The small molecule below binds the protein below.
Small molecule (SMILES): CC(=O)N[C@@H]1[C@@H](O)[C@H](O)[C@@H](CO)O[C@H]1O

Binding-site contacts:
Ligand atom C4 contacts residue ASN44 of chain 1.B at 4.1 Å.
Ligand atom C3 contacts residue ASN44 of chain 1.B at 3.7 Å.
Ligand atom N2 contacts residue ASN44 of chain 1.B at 3.2 Å (h-bond).
Ligand atom C1 contacts residue ASN44 of chain 1.B at 1.4 Å.
Ligand atom O5 contacts residue ASN44 of chain 1.B at 2.4 Å (h-bond).
Ligand atom C6 contacts residue ASN44 of chain 1.B at 4.0 Å.
Ligand atom C7 contacts residue ASN44 of chain 1.B at 4.5 Å.
Ligand atom C2 contacts residue ASN44 of chain 1.B at 2.8 Å.
Ligand atom C5 contacts residue ASN44 of chain 1.B at 3.3 Å.

Sequence of chain 1.B:
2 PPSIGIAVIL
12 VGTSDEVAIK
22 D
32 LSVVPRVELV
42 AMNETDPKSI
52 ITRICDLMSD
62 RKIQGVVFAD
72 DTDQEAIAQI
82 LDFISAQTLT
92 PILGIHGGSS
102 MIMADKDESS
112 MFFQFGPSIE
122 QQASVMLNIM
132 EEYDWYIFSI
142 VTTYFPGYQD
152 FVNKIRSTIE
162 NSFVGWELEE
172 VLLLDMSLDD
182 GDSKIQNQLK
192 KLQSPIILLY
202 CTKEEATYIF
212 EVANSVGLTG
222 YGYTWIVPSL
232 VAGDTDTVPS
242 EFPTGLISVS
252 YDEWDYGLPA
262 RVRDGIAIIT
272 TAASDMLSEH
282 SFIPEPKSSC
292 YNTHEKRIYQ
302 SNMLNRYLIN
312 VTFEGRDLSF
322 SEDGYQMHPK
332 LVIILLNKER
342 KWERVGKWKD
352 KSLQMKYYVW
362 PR